Sequence of chain 2.D:
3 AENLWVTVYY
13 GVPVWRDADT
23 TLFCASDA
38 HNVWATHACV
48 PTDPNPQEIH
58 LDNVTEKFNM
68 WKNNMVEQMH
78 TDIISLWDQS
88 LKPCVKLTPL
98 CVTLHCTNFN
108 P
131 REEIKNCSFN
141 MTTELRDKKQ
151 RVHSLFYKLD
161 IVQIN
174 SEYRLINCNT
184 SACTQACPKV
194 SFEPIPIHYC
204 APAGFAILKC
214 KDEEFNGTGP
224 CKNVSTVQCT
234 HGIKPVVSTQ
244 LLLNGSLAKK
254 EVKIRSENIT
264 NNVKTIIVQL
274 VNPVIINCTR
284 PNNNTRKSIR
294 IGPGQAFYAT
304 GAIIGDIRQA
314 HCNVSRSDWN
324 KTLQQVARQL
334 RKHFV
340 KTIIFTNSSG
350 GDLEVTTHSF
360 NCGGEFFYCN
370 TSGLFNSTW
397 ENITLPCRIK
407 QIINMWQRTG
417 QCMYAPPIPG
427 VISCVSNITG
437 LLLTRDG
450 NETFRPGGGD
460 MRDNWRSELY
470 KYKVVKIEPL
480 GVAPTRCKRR

This protein binds this small molecule.
Small molecule (SMILES): CC(=O)N[C@H]1[C@H](O[C@H]2[C@H](O)[C@@H](NC(C)=O)CO[C@@H]2CO)O[C@H](CO)[C@@H](O)[C@@H]1O

Binding-site contacts:
Ligand atom N2 contacts residue ASN286 of chain 2.D at 2.9 Å (h-bond).
Ligand atom C8 contacts residue VAL427 of chain 2.D at 3.7 Å (hydrophobic).
Ligand atom C7 contacts residue ASN286 of chain 2.D at 3.8 Å.
Ligand atom O7 contacts residue ASN286 of chain 2.D at 4.3 Å.
Ligand atom C6 contacts residue ILE307 of chain 2.D at 4.1 Å (hydrophobic).
Ligand atom O6 contacts residue ILE307 of chain 2.D at 3.3 Å.
Ligand atom C1 contacts residue ILE307 of chain 2.D at 4.0 Å (hydrophobic).
Ligand atom C2 contacts residue ASN286 of chain 2.D at 2.5 Å.
Ligand atom C3 contacts residue ASN286 of chain 2.D at 3.8 Å.
Ligand atom C1 contacts residue ASN286 of chain 2.D at 1.4 Å.
Ligand atom C4 contacts residue ASN286 of chain 2.D at 4.2 Å.
Ligand atom O6 contacts residue THR288 of chain 2.D at 3.9 Å.
Ligand atom O5 contacts residue ILE307 of chain 2.D at 3.2 Å.
Ligand atom C5 contacts residue ASN286 of chain 2.D at 3.6 Å.
Ligand atom C5 contacts residue ILE307 of chain 2.D at 4.3 Å (hydrophobic).
Ligand atom O5 contacts residue ASN286 of chain 2.D at 2.4 Å (h-bond).